Sequence of chain 1.A:
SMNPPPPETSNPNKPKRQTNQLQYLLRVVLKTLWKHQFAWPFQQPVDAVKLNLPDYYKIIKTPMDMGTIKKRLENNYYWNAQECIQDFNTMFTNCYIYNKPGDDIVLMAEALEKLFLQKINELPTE

This small molecule binds to this protein.
Small molecule (SMILES): CN1Cc2cc(S(=O)(=O)N3CCOCC3)ccc2N(C)C1=O

Binding-site contacts:
Ligand atom O2 contacts residue TRP40 of chain 1.A at 3.5 Å.
Ligand atom C10 contacts residue ASN99 of chain 1.A at 3.9 Å.
Ligand atom C8 contacts residue LEU51 of chain 1.A at 4.0 Å (hydrophobic).
Ligand atom O4 contacts residue ILE105 of chain 1.A at 3.6 Å (h-bond).
Ligand atom C14 contacts residue ILE105 of chain 1.A at 3.8 Å (hydrophobic).
Ligand atom C13 contacts residue PRO41 of chain 1.A at 4.0 Å (hydrophobic).
Ligand atom O2 contacts residue LEU51 of chain 1.A at 3.9 Å.
Ligand atom N1 contacts residue ILE105 of chain 1.A at 3.9 Å.
Ligand atom C9 contacts residue TYR98 of chain 1.A at 3.5 Å (hydrophobic).
Ligand atom C5 contacts residue LEU51 of chain 1.A at 3.9 Å (hydrophobic).
Ligand atom N1 contacts residue VAL46 of chain 1.A at 3.7 Å.
Ligand atom C14 contacts residue TRP40 of chain 1.A at 3.6 Å (hydrophobic).
Ligand atom C9 contacts residue TYR56 of chain 1.A at 4.1 Å (hydrophobic).
Ligand atom C9 contacts residue LEU53 of chain 1.A at 3.6 Å (hydrophobic).
Ligand atom S contacts residue LEU51 of chain 1.A at 4.0 Å.
Ligand atom O1 contacts residue ASN99 of chain 1.A at 3.0 Å (h-bond).
Ligand atom C7 contacts residue LEU51 of chain 1.A at 4.2 Å (hydrophobic).
Ligand atom C9 contacts residue ASN99 of chain 1.A at 3.3 Å.
Ligand atom O4 contacts residue MET108 of chain 1.A at 3.8 Å.
Ligand atom C10 contacts residue VAL46 of chain 1.A at 3.8 Å (hydrophobic).
Ligand atom C1 contacts residue PRO41 of chain 1.A at 4.0 Å (hydrophobic).
Ligand atom N2 contacts residue ASN99 of chain 1.A at 4.1 Å.
Ligand atom C6 contacts residue LEU51 of chain 1.A at 4.1 Å (hydrophobic).
Ligand atom C1 contacts residue VAL46 of chain 1.A at 3.9 Å (hydrophobic).
Ligand atom C1 contacts residue ILE105 of chain 1.A at 4.1 Å (hydrophobic).
Ligand atom C12 contacts residue ASP104 of chain 1.A at 3.9 Å.
Ligand atom C2 contacts residue PRO41 of chain 1.A at 3.7 Å (hydrophobic).
Ligand atom C7 contacts residue LEU53 of chain 1.A at 3.7 Å (hydrophobic).
Ligand atom C1 contacts residue PHE42 of chain 1.A at 3.5 Å (hydrophobic).
Ligand atom N3 contacts residue TRP40 of chain 1.A at 4.2 Å.
Ligand atom C13 contacts residue MET108 of chain 1.A at 3.5 Å (hydrophobic).
Ligand atom C2 contacts residue VAL46 of chain 1.A at 4.0 Å (hydrophobic).
Ligand atom O1 contacts residue TYR56 of chain 1.A at 4.1 Å.
Ligand atom C13 contacts residue TRP40 of chain 1.A at 3.8 Å (hydrophobic).
Ligand atom C14 contacts residue PRO41 of chain 1.A at 3.8 Å (hydrophobic).
Ligand atom O3 contacts residue LEU51 of chain 1.A at 3.8 Å.
Ligand atom C13 contacts residue ILE105 of chain 1.A at 4.1 Å (hydrophobic).
Ligand atom C3 contacts residue LEU51 of chain 1.A at 3.8 Å (hydrophobic).
Ligand atom C4 contacts residue LEU51 of chain 1.A at 3.8 Å (hydrophobic).
Ligand atom O4 contacts residue ASP104 of chain 1.A at 3.7 Å.